Sequence of chain 1.A:
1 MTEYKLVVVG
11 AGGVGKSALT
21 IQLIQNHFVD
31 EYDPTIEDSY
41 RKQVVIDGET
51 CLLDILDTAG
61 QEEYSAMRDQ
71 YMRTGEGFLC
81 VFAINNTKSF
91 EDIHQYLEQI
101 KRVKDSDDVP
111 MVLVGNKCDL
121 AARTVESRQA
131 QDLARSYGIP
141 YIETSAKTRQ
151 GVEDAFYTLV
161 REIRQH

Binding-site contacts:
Ligand atom O2B contacts residue MG1 of chain 1.C at 2.1 Å.
Ligand atom C6 contacts residue LYS117 of chain 1.A at 3.5 Å.
Ligand atom N3B contacts residue GLY13 of chain 1.A at 3.0 Å (h-bond).
Ligand atom O6 contacts residue LYS117 of chain 1.A at 3.4 Å.
Ligand atom PG contacts residue MG1 of chain 1.C at 3.2 Å.
Ligand atom O1B contacts residue GLY15 of chain 1.A at 3.1 Å (h-bond).
Ligand atom N1 contacts residue ASP119 of chain 1.A at 2.8 Å (salt-bridge).
Ligand atom O6 contacts residue SER145 of chain 1.A at 3.4 Å.
Ligand atom O3G contacts residue GLY12 of chain 1.A at 3.4 Å.
Ligand atom PB contacts residue MG1 of chain 1.C at 3.2 Å.
Ligand atom O2' contacts residue ASP30 of chain 1.A at 3.5 Å.
Ligand atom O4' contacts residue LYS117 of chain 1.A at 3.2 Å (salt-bridge).
Ligand atom C2' contacts residue VAL29 of chain 1.A at 3.5 Å (hydrophobic).
Ligand atom O1A contacts residue ALA18 of chain 1.A at 2.8 Å (h-bond).
Ligand atom O2B contacts residue SER17 of chain 1.A at 2.9 Å (h-bond).
Ligand atom N2 contacts residue ASP119 of chain 1.A at 3.0 Å (salt-bridge).
Ligand atom O3G contacts residue LYS16 of chain 1.A at 2.7 Å (salt-bridge).
Ligand atom N2 contacts residue LEU120 of chain 1.A at 3.5 Å.
Ligand atom O2B contacts residue LYS16 of chain 1.A at 3.5 Å (salt-bridge).
Ligand atom O1B contacts residue LYS16 of chain 1.A at 2.8 Å (salt-bridge).
Ligand atom O6 contacts residue ASP119 of chain 1.A at 3.5 Å (salt-bridge).
Ligand atom N7 contacts residue ASN116 of chain 1.A at 3.2 Å (h-bond).
Ligand atom O2G contacts residue THR35 of chain 1.A at 3.0 Å (h-bond).
Ligand atom O3G contacts residue GLY60 of chain 1.A at 2.8 Å (h-bond).
Ligand atom N3B contacts residue MG1 of chain 1.C at 3.4 Å.
Ligand atom C8 contacts residue ALA18 of chain 1.A at 3.5 Å (hydrophobic).
Ligand atom O1A contacts residue GLY15 of chain 1.A at 3.3 Å.
Ligand atom O6 contacts residue ASN116 of chain 1.A at 3.3 Å (h-bond).
Ligand atom C3' contacts residue GLU31 of chain 1.A at 3.6 Å.
Ligand atom O3A contacts residue GLY13 of chain 1.A at 3.6 Å.
Ligand atom C5' contacts residue GLY13 of chain 1.A at 3.5 Å.
Ligand atom O2G contacts residue MG1 of chain 1.C at 2.0 Å.
Ligand atom O6 contacts residue LYS147 of chain 1.A at 3.5 Å (salt-bridge).
Ligand atom O2' contacts residue VAL29 of chain 1.A at 2.7 Å (h-bond).
Ligand atom O6 contacts residue ALA146 of chain 1.A at 2.8 Å (h-bond).
Ligand atom O1B contacts residue VAL14 of chain 1.A at 3.3 Å (h-bond).
Ligand atom O1B contacts residue GLY13 of chain 1.A at 3.5 Å (h-bond).
Ligand atom O3A contacts residue GLY15 of chain 1.A at 3.2 Å (h-bond).
Ligand atom O2' contacts residue PHE28 of chain 1.A at 3.3 Å.
Ligand atom O1A contacts residue SER17 of chain 1.A at 3.4 Å (h-bond).

The small molecule below binds the protein below.
Small molecule (SMILES): Nc1nc2c(ncn2[C@@H]2O[C@H](CO[P](=O)(O)O[P](=O)(O)NP(=O)(O)O)[C@@H](O)[C@H]2O)c(=O)[nH]1